Sequence of chain 1.A:
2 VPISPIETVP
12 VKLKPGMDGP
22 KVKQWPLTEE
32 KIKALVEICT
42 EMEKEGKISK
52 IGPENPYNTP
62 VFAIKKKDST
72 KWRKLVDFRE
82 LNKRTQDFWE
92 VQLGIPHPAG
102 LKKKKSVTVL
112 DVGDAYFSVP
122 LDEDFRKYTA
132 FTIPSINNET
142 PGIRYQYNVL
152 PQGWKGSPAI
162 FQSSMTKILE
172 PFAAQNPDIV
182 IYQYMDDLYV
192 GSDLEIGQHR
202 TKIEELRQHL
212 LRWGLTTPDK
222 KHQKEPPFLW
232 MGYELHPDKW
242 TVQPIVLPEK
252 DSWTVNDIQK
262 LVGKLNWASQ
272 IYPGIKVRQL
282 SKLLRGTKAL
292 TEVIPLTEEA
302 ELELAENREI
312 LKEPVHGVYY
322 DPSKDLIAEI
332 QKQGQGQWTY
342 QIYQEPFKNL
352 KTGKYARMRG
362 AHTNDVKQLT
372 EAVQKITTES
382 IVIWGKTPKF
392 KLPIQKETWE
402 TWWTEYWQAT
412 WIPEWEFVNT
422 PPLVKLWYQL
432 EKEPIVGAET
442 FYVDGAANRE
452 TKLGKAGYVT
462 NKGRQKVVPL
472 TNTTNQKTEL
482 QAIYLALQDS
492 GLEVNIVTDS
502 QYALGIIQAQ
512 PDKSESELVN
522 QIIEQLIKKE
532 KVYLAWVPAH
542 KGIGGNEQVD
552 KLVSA

Binding-site contacts:
Ligand atom N1 contacts residue VAL108 of chain 1.A at 4.0 Å.
Ligand atom O contacts residue LEU102 of chain 1.A at 3.9 Å.
Ligand atom C11 contacts residue LEU236 of chain 1.A at 4.0 Å (hydrophobic).
Ligand atom N1 contacts residue LYS103 of chain 1.A at 3.6 Å.
Ligand atom C6 contacts residue VAL108 of chain 1.A at 4.0 Å (hydrophobic).
Ligand atom C2 contacts residue GLY192 of chain 1.A at 3.3 Å.
Ligand atom C14 contacts residue TYR183 of chain 1.A at 3.6 Å (hydrophobic).
Ligand atom C12 contacts residue TYR190 of chain 1.A at 3.6 Å (hydrophobic).
Ligand atom O1 contacts residue VAL108 of chain 1.A at 3.9 Å.
Ligand atom C2 contacts residue TYR190 of chain 1.A at 3.2 Å (hydrophobic).
Ligand atom C2 contacts residue VAL181 of chain 1.A at 3.3 Å (hydrophobic).
Ligand atom C13 contacts residue TRP231 of chain 1.A at 4.0 Å (hydrophobic).
Ligand atom C10 contacts residue LEU236 of chain 1.A at 3.9 Å (hydrophobic).
Ligand atom C11 contacts residue TYR190 of chain 1.A at 4.0 Å (hydrophobic).
Ligand atom C2 contacts residue VAL191 of chain 1.A at 3.9 Å (hydrophobic).
Ligand atom C10 contacts residue LEU102 of chain 1.A at 3.7 Å (hydrophobic).
Ligand atom C6 contacts residue TYR320 of chain 1.A at 3.2 Å (hydrophobic).
Ligand atom C5 contacts residue LYS105 of chain 1.A at 3.4 Å.
Ligand atom C8 contacts residue PHE229 of chain 1.A at 3.7 Å (hydrophobic).
Ligand atom N1 contacts residue LYS105 of chain 1.A at 3.9 Å.
Ligand atom C13 contacts residue TYR183 of chain 1.A at 3.8 Å (hydrophobic).
Ligand atom N contacts residue VAL108 of chain 1.A at 3.7 Å.
Ligand atom C8 contacts residue TYR320 of chain 1.A at 4.0 Å (hydrophobic).
Ligand atom C9 contacts residue LEU102 of chain 1.A at 3.9 Å (hydrophobic).
Ligand atom C1 contacts residue TYR190 of chain 1.A at 3.9 Å (hydrophobic).
Ligand atom C12 contacts residue TYR183 of chain 1.A at 3.7 Å (hydrophobic).
Ligand atom O contacts residue LYS105 of chain 1.A at 3.5 Å (salt-bridge).
Ligand atom C14 contacts residue LEU102 of chain 1.A at 4.0 Å (hydrophobic).
Ligand atom C5 contacts residue LYS103 of chain 1.A at 3.1 Å.
Ligand atom C6 contacts residue HIS237 of chain 1.A at 3.5 Å.
Ligand atom C7 contacts residue HIS237 of chain 1.A at 3.4 Å.
Ligand atom C13 contacts residue LEU236 of chain 1.A at 4.0 Å (hydrophobic).
Ligand atom N contacts residue TYR320 of chain 1.A at 4.0 Å.
Ligand atom C7 contacts residue TYR320 of chain 1.A at 3.2 Å (hydrophobic).
Ligand atom C13 contacts residue TYR190 of chain 1.A at 3.8 Å (hydrophobic).
Ligand atom C8 contacts residue LEU236 of chain 1.A at 3.6 Å (hydrophobic).
Ligand atom C11 contacts residue LEU102 of chain 1.A at 3.9 Å (hydrophobic).
Ligand atom C7 contacts residue LEU236 of chain 1.A at 3.9 Å (hydrophobic).
Ligand atom C4 contacts residue VAL108 of chain 1.A at 3.8 Å (hydrophobic).
Ligand atom C6 contacts residue PRO238 of chain 1.A at 4.0 Å (hydrophobic).

This protein binds this small molecule.
Small molecule (SMILES): CCOC(=O)c1cnn2cccc(C#CC3CC3)c12